This protein binds this small molecule.
Small molecule (SMILES): CC(=O)N[C@H]1[C@H](O[C@H]2[C@H](O)[C@@H](NC(C)=O)CO[C@@H]2CO)O[C@H](CO)[C@@H](O)[C@@H]1O

Sequence of chain 1.A:
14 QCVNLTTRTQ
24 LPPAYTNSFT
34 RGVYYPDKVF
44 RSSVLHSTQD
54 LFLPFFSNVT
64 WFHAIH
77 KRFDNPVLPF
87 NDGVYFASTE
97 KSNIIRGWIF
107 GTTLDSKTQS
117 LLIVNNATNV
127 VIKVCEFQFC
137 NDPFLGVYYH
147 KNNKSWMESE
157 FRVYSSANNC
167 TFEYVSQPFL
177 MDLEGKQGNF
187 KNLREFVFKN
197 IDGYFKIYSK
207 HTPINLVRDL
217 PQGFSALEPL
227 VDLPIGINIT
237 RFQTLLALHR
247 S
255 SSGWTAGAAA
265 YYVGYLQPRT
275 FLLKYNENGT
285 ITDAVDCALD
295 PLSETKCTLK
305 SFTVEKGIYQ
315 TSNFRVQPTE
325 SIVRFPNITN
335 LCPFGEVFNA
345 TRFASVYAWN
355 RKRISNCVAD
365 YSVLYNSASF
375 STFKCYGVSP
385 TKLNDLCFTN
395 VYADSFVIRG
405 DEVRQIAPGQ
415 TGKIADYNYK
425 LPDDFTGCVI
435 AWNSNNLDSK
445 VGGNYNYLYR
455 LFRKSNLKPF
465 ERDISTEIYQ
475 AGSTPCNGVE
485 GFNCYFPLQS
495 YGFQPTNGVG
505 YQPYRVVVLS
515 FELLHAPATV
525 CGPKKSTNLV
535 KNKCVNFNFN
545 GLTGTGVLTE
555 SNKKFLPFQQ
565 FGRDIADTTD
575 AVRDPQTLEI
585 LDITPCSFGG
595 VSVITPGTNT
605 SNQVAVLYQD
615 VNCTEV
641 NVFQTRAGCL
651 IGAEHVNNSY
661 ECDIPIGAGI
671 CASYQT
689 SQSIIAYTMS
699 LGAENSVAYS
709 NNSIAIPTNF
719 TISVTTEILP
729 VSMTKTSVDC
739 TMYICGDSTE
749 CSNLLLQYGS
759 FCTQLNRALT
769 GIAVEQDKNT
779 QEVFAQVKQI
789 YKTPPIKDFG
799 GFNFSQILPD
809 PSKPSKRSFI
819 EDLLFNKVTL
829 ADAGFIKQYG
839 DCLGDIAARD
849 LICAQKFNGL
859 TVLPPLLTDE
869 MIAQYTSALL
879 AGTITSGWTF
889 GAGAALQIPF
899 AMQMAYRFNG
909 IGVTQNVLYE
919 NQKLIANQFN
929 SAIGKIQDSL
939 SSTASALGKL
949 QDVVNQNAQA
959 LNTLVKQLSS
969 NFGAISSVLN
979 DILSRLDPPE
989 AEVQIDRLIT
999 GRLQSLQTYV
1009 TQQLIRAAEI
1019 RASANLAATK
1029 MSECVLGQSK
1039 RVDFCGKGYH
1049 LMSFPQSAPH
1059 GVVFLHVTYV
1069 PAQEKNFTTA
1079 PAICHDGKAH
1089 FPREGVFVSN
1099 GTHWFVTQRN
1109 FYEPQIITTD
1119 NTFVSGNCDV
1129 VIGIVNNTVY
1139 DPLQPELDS

Sequence of chain 1.C:
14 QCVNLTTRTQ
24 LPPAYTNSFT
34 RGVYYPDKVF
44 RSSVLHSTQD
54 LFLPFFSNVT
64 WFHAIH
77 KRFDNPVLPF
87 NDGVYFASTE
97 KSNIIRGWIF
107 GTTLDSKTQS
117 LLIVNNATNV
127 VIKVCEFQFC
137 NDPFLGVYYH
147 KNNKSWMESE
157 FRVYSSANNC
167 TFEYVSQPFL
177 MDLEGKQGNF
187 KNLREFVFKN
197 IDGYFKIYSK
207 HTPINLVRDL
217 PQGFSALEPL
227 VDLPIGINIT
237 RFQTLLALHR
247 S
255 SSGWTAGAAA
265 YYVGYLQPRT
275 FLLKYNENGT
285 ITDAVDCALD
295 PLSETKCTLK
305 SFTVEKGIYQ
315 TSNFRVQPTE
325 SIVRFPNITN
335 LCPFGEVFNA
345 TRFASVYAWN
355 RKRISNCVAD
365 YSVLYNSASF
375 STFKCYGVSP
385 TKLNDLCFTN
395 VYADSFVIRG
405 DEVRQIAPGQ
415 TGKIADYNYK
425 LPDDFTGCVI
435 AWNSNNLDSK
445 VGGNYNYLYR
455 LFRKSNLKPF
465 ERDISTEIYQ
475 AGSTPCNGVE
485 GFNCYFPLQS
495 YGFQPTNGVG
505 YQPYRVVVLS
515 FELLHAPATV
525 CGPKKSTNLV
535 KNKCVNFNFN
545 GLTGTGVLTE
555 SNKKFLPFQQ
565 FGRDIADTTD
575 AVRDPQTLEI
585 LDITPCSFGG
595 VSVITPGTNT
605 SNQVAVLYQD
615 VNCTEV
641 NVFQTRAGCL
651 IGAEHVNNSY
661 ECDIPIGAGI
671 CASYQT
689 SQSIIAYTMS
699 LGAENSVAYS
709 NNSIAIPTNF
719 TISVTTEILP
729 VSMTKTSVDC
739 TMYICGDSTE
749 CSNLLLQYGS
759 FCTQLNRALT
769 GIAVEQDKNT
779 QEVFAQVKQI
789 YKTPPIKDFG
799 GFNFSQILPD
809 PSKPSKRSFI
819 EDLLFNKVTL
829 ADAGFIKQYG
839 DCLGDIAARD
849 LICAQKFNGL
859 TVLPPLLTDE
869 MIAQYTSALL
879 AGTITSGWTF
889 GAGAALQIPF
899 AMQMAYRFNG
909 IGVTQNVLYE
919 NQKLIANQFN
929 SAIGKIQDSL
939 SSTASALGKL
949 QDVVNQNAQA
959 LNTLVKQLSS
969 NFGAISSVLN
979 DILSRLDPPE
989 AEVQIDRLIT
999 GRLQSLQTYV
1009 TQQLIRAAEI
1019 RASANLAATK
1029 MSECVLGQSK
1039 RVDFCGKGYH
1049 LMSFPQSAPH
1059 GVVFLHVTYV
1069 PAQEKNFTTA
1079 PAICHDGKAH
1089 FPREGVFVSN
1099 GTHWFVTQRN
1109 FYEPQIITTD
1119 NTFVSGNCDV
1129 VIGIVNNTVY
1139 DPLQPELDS

Binding-site contacts:
Ligand atom C7 contacts residue SER459 of chain 1.C at 4.2 Å.
Ligand atom C1 contacts residue THR236 of chain 1.A at 3.5 Å.
Ligand atom C3 contacts residue ASN234 of chain 1.A at 3.8 Å.
Ligand atom O7 contacts residue ARG457 of chain 1.C at 3.3 Å (salt-bridge).
Ligand atom O7 contacts residue ASN234 of chain 1.A at 3.0 Å (h-bond).
Ligand atom C1 contacts residue ASN234 of chain 1.A at 1.4 Å.
Ligand atom C7 contacts residue ASN234 of chain 1.A at 3.2 Å.
Ligand atom C8 contacts residue ARG237 of chain 1.A at 3.9 Å.
Ligand atom C2 contacts residue ASN234 of chain 1.A at 2.4 Å.
Ligand atom O5 contacts residue THR236 of chain 1.A at 3.0 Å.
Ligand atom C1 contacts residue THR108 of chain 1.A at 4.3 Å.
Ligand atom O6 contacts residue THR108 of chain 1.A at 3.2 Å.
Ligand atom C6 contacts residue THR236 of chain 1.A at 3.3 Å.
Ligand atom C6 contacts residue LYS458 of chain 1.C at 3.9 Å.
Ligand atom C7 contacts residue ARG457 of chain 1.C at 4.5 Å.
Ligand atom O7 contacts residue LEU461 of chain 1.C at 4.5 Å.
Ligand atom C8 contacts residue GLU465 of chain 1.C at 4.4 Å.
Ligand atom C5 contacts residue THR236 of chain 1.A at 3.0 Å.
Ligand atom C8 contacts residue SER459 of chain 1.C at 3.6 Å.
Ligand atom O6 contacts residue THR236 of chain 1.A at 4.4 Å.
Ligand atom O7 contacts residue GLU465 of chain 1.C at 3.9 Å.
Ligand atom C5 contacts residue ASN234 of chain 1.A at 3.6 Å.
Ligand atom C7 contacts residue ASN460 of chain 1.C at 4.5 Å.
Ligand atom O6 contacts residue SER459 of chain 1.C at 4.3 Å.
Ligand atom C7 contacts residue LEU461 of chain 1.C at 4.4 Å (hydrophobic).
Ligand atom O3 contacts residue SER459 of chain 1.C at 4.1 Å.
Ligand atom C8 contacts residue ASN460 of chain 1.C at 3.0 Å.
Ligand atom O6 contacts residue LYS458 of chain 1.C at 2.9 Å.
Ligand atom C4 contacts residue THR236 of chain 1.A at 4.5 Å.
Ligand atom C8 contacts residue LEU461 of chain 1.C at 3.3 Å (hydrophobic).
Ligand atom O5 contacts residue ASN234 of chain 1.A at 2.3 Å (h-bond).
Ligand atom O5 contacts residue THR108 of chain 1.A at 3.2 Å.
Ligand atom C6 contacts residue THR108 of chain 1.A at 3.6 Å.
Ligand atom N2 contacts residue ASN234 of chain 1.A at 2.9 Å (h-bond).
Ligand atom C8 contacts residue LYS462 of chain 1.C at 4.1 Å.
Ligand atom C4 contacts residue ASN234 of chain 1.A at 4.2 Å.
Ligand atom C5 contacts residue THR108 of chain 1.A at 4.0 Å.